The small molecule below binds the protein below.
Small molecule (SMILES): O=P(O)(O)OCCNS(=O)(=O)c1ccc(OC(F)(F)F)cc1

Sequence of chain 2.A:
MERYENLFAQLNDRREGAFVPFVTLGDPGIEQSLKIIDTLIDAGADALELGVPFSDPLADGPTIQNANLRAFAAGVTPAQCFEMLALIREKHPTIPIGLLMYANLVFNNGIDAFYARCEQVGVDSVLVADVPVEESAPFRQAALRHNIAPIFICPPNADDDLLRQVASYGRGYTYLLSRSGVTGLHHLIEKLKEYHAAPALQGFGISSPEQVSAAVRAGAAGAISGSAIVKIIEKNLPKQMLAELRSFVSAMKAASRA

Sequence of chain 2.B:
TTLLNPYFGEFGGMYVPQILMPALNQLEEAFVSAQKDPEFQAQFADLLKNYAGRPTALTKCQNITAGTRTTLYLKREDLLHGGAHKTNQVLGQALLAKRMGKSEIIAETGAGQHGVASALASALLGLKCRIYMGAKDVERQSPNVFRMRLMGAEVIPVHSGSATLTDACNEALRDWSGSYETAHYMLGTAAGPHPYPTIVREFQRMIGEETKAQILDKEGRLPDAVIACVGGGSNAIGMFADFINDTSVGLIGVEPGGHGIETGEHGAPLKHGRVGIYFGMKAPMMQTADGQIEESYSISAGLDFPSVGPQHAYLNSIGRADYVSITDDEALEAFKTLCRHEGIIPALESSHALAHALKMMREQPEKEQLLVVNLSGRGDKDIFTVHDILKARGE

Binding-site contacts:
Ligand atom O7 contacts residue ALA59 of chain 2.A at 3.2 Å.
Ligand atom O20 contacts residue GLY184 of chain 2.A at 3.2 Å (h-bond).
Ligand atom C5 contacts residue LEU100 of chain 2.A at 3.8 Å (hydrophobic).
Ligand atom O18 contacts residue SER235 of chain 2.A at 2.6 Å (h-bond).
Ligand atom O20 contacts residue THR183 of chain 2.A at 3.0 Å.
Ligand atom P17 contacts residue GLY213 of chain 2.A at 3.6 Å.
Ligand atom F10 contacts residue PHE212 of chain 2.A at 3.8 Å.
Ligand atom C14 contacts residue ILE64 of chain 2.A at 3.7 Å (hydrophobic).
Ligand atom O18 contacts residue GLY213 of chain 2.A at 3.7 Å.
Ligand atom F9F contacts residue ILE153 of chain 2.A at 3.5 Å.
Ligand atom O7 contacts residue ALA129 of chain 2.A at 3.5 Å.
Ligand atom O16 contacts residue PHE212 of chain 2.A at 3.7 Å.
Ligand atom N13 contacts residue PHE22 of chain 2.A at 3.5 Å.
Ligand atom C2 contacts residue PHE212 of chain 2.A at 3.7 Å (hydrophobic).
Ligand atom F11 contacts residue ALA129 of chain 2.A at 3.1 Å.
Ligand atom P17 contacts residue GLY234 of chain 2.A at 3.6 Å.
Ligand atom O21 contacts residue PHE22 of chain 2.A at 3.2 Å.
Ligand atom O18 contacts residue GLY234 of chain 2.A at 2.8 Å (h-bond).
Ligand atom F9F contacts residue ALA129 of chain 2.A at 3.3 Å.
Ligand atom C5 contacts residue ASP60 of chain 2.A at 3.6 Å.
Ligand atom C15 contacts residue ILE64 of chain 2.A at 3.7 Å (hydrophobic).
Ligand atom C6 contacts residue PHE212 of chain 2.A at 3.7 Å (hydrophobic).
Ligand atom O19 contacts residue PHE212 of chain 2.A at 3.0 Å.
Ligand atom C3 contacts residue TYR175 of chain 2.A at 3.6 Å (hydrophobic).
Ligand atom F11 contacts residue PRO18 of chain 2.B at 3.4 Å.
Ligand atom O20 contacts residue ILE64 of chain 2.A at 3.5 Å.
Ligand atom O19 contacts residue GLY184 of chain 2.A at 3.5 Å (h-bond).
Ligand atom O20 contacts residue SER235 of chain 2.A at 2.8 Å (h-bond).
Ligand atom O21 contacts residue LEU100 of chain 2.A at 3.2 Å.
Ligand atom O16 contacts residue GLY234 of chain 2.A at 3.5 Å.
Ligand atom O22 contacts residue TYR175 of chain 2.A at 2.6 Å (h-bond).
Ligand atom O19 contacts residue GLY213 of chain 2.A at 2.7 Å (h-bond).
Ligand atom P17 contacts residue SER235 of chain 2.A at 3.2 Å.
Ligand atom O21 contacts residue GLU49 of chain 2.A at 3.5 Å.
Ligand atom C1 contacts residue PHE212 of chain 2.A at 3.5 Å (hydrophobic).
Ligand atom C15 contacts residue GLY234 of chain 2.A at 2.9 Å.
Ligand atom S12 contacts residue TYR175 of chain 2.A at 3.8 Å.
Ligand atom F10 contacts residue ILE153 of chain 2.A at 3.3 Å.
Ligand atom C14 contacts residue THR183 of chain 2.A at 3.3 Å.
Ligand atom F9F contacts residue LEU127 of chain 2.A at 3.2 Å.